A protein and the small-molecule ligand that binds it are described below.
Small molecule (SMILES): Nc1nc2ccc(F)cc2s1

Binding-site contacts:
Ligand atom C3 contacts residue PRO87 of chain 1.B at 3.5 Å (hydrophobic).
Ligand atom N7 contacts residue VAL139 of chain 1.B at 4.2 Å.
Ligand atom N7 contacts residue LEU140 of chain 1.B at 3.1 Å (h-bond).
Ligand atom F10 contacts residue PRO85 of chain 1.B at 4.1 Å.
Ligand atom F10 contacts residue ALA146 of chain 1.B at 3.6 Å.
Ligand atom N11 contacts residue LEU140 of chain 1.B at 2.7 Å (h-bond).
Ligand atom C3 contacts residue THR86 of chain 1.B at 4.0 Å.
Ligand atom C5 contacts residue PRO87 of chain 1.B at 4.2 Å (hydrophobic).
Ligand atom S9 contacts residue PRO87 of chain 1.B at 3.9 Å.
Ligand atom F10 contacts residue SER134 of chain 1.B at 3.6 Å.
Ligand atom C3 contacts residue GLY142 of chain 1.B at 4.2 Å.
Ligand atom C2 contacts residue PRO87 of chain 1.B at 3.5 Å (hydrophobic).
Ligand atom S9 contacts residue PRO85 of chain 1.B at 4.1 Å.
Ligand atom C1 contacts residue PRO87 of chain 1.B at 4.0 Å (hydrophobic).
Ligand atom N11 contacts residue GLY142 of chain 1.B at 3.6 Å (h-bond).
Ligand atom C6 contacts residue PRO87 of chain 1.B at 4.2 Å (hydrophobic).
Ligand atom F10 contacts residue ILE135 of chain 1.B at 3.1 Å.
Ligand atom C2 contacts residue LEU140 of chain 1.B at 3.8 Å (hydrophobic).
Ligand atom C4 contacts residue PRO87 of chain 1.B at 4.0 Å (hydrophobic).
Ligand atom C5 contacts residue THR86 of chain 1.B at 3.8 Å.
Ligand atom C6 contacts residue ILE135 of chain 1.B at 4.2 Å (hydrophobic).
Ligand atom S9 contacts residue GLY142 of chain 1.B at 3.6 Å.
Ligand atom S9 contacts residue GLY143 of chain 1.B at 3.7 Å.
Ligand atom C6 contacts residue TYR138 of chain 1.B at 3.9 Å (hydrophobic).
Ligand atom C3 contacts residue PRO85 of chain 1.B at 4.3 Å (hydrophobic).
Ligand atom C5 contacts residue ILE135 of chain 1.B at 4.1 Å (hydrophobic).
Ligand atom C8 contacts residue PRO87 of chain 1.B at 3.9 Å (hydrophobic).
Ligand atom F10 contacts residue VAL133 of chain 1.B at 3.7 Å.
Ligand atom C8 contacts residue LEU140 of chain 1.B at 3.3 Å (hydrophobic).
Ligand atom C5 contacts residue ALA146 of chain 1.B at 3.9 Å (hydrophobic).
Ligand atom C1 contacts residue VAL139 of chain 1.B at 4.3 Å (hydrophobic).
Ligand atom N11 contacts residue ASN141 of chain 1.B at 3.5 Å.
Ligand atom C4 contacts residue ALA146 of chain 1.B at 4.0 Å (hydrophobic).
Ligand atom C4 contacts residue THR86 of chain 1.B at 3.2 Å.
Ligand atom N7 contacts residue PRO87 of chain 1.B at 3.7 Å.
Ligand atom C1 contacts residue TYR138 of chain 1.B at 3.4 Å (hydrophobic).
Ligand atom F10 contacts residue THR86 of chain 1.B at 3.9 Å.
Ligand atom C1 contacts residue LEU140 of chain 1.B at 3.8 Å (hydrophobic).
Ligand atom C4 contacts residue PRO85 of chain 1.B at 3.6 Å (hydrophobic).
Ligand atom C8 contacts residue GLY142 of chain 1.B at 4.0 Å.

Sequence of chain 1.B:
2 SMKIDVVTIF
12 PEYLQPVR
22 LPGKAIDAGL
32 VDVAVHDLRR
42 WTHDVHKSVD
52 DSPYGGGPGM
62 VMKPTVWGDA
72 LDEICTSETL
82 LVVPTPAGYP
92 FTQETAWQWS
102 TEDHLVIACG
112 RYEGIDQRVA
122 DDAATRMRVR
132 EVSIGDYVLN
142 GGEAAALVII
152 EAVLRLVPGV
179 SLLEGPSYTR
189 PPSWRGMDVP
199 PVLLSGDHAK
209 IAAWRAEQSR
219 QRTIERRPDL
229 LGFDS